Sequence of chain 1.J:
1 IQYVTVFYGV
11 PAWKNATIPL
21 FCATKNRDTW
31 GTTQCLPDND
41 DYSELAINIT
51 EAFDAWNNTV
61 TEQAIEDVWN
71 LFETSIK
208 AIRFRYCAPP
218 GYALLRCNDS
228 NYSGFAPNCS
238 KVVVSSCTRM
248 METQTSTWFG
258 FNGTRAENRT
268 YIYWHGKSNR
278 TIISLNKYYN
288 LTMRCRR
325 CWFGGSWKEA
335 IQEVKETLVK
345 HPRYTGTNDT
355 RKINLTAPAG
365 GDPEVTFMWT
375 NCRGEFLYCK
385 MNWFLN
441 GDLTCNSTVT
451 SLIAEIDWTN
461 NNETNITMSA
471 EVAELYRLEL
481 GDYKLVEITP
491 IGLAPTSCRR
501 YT

The small molecule below binds the protein below.
Small molecule (SMILES): CC(=O)N[C@@H]1[C@@H](O)[C@H](O)[C@@H](CO)O[C@H]1O

Binding-site contacts:
Ligand atom C2 contacts residue LYS284 of chain 1.J at 4.3 Å.
Ligand atom N2 contacts residue TYR285 of chain 1.J at 2.8 Å (h-bond).
Ligand atom C6 contacts residue ASN287 of chain 1.J at 4.4 Å.
Ligand atom O5 contacts residue ASN287 of chain 1.J at 2.4 Å (h-bond).
Ligand atom C1 contacts residue LYS284 of chain 1.J at 3.1 Å.
Ligand atom C2 contacts residue ASN287 of chain 1.J at 2.5 Å.
Ligand atom C1 contacts residue TYR285 of chain 1.J at 3.7 Å (hydrophobic).
Ligand atom O7 contacts residue TYR285 of chain 1.J at 3.2 Å (h-bond).
Ligand atom C5 contacts residue ASN287 of chain 1.J at 3.7 Å.
Ligand atom C7 contacts residue ASN287 of chain 1.J at 3.9 Å.
Ligand atom C2 contacts residue TYR285 of chain 1.J at 3.8 Å (hydrophobic).
Ligand atom C8 contacts residue ASN287 of chain 1.J at 4.5 Å.
Ligand atom O5 contacts residue LYS284 of chain 1.J at 3.8 Å.
Ligand atom C1 contacts residue ASN287 of chain 1.J at 1.4 Å.
Ligand atom C5 contacts residue LYS284 of chain 1.J at 4.3 Å.
Ligand atom C3 contacts residue ASN287 of chain 1.J at 3.8 Å.
Ligand atom C4 contacts residue ASN287 of chain 1.J at 4.2 Å.
Ligand atom N2 contacts residue ASN287 of chain 1.J at 2.9 Å (h-bond).
Ligand atom C7 contacts residue TYR285 of chain 1.J at 3.4 Å (hydrophobic).